Sequence of chain 1.A:
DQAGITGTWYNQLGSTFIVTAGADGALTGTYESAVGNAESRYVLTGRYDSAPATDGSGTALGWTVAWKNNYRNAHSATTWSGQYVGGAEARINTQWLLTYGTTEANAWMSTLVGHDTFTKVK

Sequence of chain 1.D:
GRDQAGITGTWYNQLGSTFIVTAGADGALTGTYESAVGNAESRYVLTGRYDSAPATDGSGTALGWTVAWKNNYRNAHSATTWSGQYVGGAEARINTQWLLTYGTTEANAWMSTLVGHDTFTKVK

A protein and the small-molecule ligand that binds it are described below.
Small molecule (SMILES): O=C(CCCC[C@@H]1SC[C@@H]2NC(=O)N[C@@H]21)NCCNCc1cc2c(cn1)OCCC2

Binding-site contacts:
Ligand atom C04 contacts residue TYR112 of chain 1.A at 3.4 Å (hydrophobic).
Ligand atom O17 contacts residue ASN49 of chain 1.A at 2.8 Å (h-bond).
Ligand atom C21 contacts residue VAL47 of chain 1.A at 3.8 Å (hydrophobic).
Ligand atom C02 contacts residue MN1 of chain 1.F at 3.5 Å.
Ligand atom O26 contacts residue TYR43 of chain 1.A at 2.8 Å (h-bond).
Ligand atom N27 contacts residue LEU25 of chain 1.A at 3.8 Å.
Ligand atom C20 contacts residue TRP120 of chain 1.D at 3.8 Å (hydrophobic).
Ligand atom C25 contacts residue TYR43 of chain 1.A at 3.6 Å (hydrophobic).
Ligand atom C16 contacts residue ASN49 of chain 1.A at 3.5 Å.
Ligand atom C23 contacts residue TRP120 of chain 1.D at 3.5 Å (hydrophobic).
Ligand atom C21 contacts residue SER45 of chain 1.A at 3.3 Å.
Ligand atom C03 contacts residue MN1 of chain 1.F at 3.5 Å.
Ligand atom C02 contacts residue TYR112 of chain 1.A at 3.6 Å (hydrophobic).
Ligand atom N27 contacts residue ASP128 of chain 1.A at 2.9 Å (salt-bridge).
Ligand atom N15 contacts residue ALA86 of chain 1.A at 3.7 Å.
Ligand atom C25 contacts residue LEU25 of chain 1.A at 3.7 Å (hydrophobic).
Ligand atom S30 contacts residue TRP92 of chain 1.A at 3.8 Å.
Ligand atom C25 contacts residue ASN23 of chain 1.A at 3.6 Å.
Ligand atom O26 contacts residue ASN23 of chain 1.A at 2.9 Å (h-bond).
Ligand atom C25 contacts residue SER27 of chain 1.A at 3.7 Å.
Ligand atom S30 contacts residue TRP79 of chain 1.A at 3.5 Å.
Ligand atom C07 contacts residue MN1 of chain 1.F at 3.3 Å.
Ligand atom N24 contacts residue SER45 of chain 1.A at 3.0 Å (h-bond).
Ligand atom S30 contacts residue THR90 of chain 1.A at 3.3 Å (h-bond).
Ligand atom C18 contacts residue TRP79 of chain 1.A at 3.7 Å (hydrophobic).
Ligand atom C22 contacts residue TRP120 of chain 1.D at 3.6 Å (hydrophobic).
Ligand atom N15 contacts residue SER88 of chain 1.A at 3.0 Å (h-bond).
Ligand atom C21 contacts residue TRP79 of chain 1.A at 3.8 Å (hydrophobic).
Ligand atom C29 contacts residue TRP108 of chain 1.A at 3.4 Å (hydrophobic).
Ligand atom N24 contacts residue VAL47 of chain 1.A at 3.6 Å.
Ligand atom O26 contacts residue SER27 of chain 1.A at 2.7 Å (h-bond).
Ligand atom O17 contacts residue GLY48 of chain 1.A at 3.5 Å.
Ligand atom C05 contacts residue TYR112 of chain 1.A at 3.8 Å (hydrophobic).
Ligand atom C18 contacts residue ASN49 of chain 1.A at 3.5 Å.
Ligand atom N08 contacts residue MN1 of chain 1.F at 2.6 Å.
Ligand atom C19 contacts residue TRP79 of chain 1.A at 3.2 Å (hydrophobic).
Ligand atom C28 contacts residue TRP108 of chain 1.A at 3.6 Å (hydrophobic).
Ligand atom N01 contacts residue MN1 of chain 1.F at 2.4 Å.
Ligand atom C13 contacts residue MN1 of chain 1.F at 3.3 Å.
Ligand atom C13 contacts residue LEU110 of chain 1.A at 3.7 Å (hydrophobic).